Sequence of chain 1.J:
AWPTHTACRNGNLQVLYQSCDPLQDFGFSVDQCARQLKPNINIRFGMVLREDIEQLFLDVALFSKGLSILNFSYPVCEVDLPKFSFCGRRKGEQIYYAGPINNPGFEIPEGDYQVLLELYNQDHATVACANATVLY

Sequence of chain 1.E:
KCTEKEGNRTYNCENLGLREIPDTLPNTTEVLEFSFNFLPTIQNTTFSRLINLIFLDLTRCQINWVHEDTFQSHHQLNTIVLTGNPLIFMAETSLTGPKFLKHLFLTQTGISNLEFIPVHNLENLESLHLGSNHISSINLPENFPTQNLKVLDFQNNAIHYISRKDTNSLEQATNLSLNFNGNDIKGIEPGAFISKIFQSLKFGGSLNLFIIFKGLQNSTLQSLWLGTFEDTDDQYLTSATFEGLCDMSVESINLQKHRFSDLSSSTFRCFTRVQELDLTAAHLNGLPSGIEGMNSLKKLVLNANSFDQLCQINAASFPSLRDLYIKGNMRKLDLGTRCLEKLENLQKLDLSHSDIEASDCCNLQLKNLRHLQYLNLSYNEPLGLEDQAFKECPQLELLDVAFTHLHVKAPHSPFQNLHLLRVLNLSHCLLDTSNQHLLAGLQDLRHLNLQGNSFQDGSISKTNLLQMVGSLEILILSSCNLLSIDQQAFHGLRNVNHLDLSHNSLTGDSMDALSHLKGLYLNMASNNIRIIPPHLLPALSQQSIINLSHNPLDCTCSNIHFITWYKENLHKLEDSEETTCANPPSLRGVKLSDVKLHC

A small-molecule ligand and the protein it binds are described below.
Small molecule (SMILES): CC(=O)N[C@H]1[C@H](O[C@H]2[C@H](O)[C@@H](NC(C)=O)CO[C@@H]2CO)O[C@H](CO)[C@@H](O[C@@H]2O[C@H](CO[C@H]3O[C@H](CO[C@H]4O[C@H](CO)[C@@H](O)[C@H](O)[C@@H]4O[C@H]4O[C@H](CO)[C@@H](O)[C@H](O)[C@@H]4O)[C@@H](O)[C@H](O[C@H]4O[C@H](CO)[C@@H](O)[C@H](O)[C@@H]4O)[C@@H]3O)[C@@H](O)[C@H](O[C@H]3O[C@H](CO)[C@@H](O)[C@H](O)[C@@H]3O)[C@@H]2O)[C@@H]1O

Binding-site contacts:
Ligand atom O6 contacts residue GLY333 of chain 1.E at 3.2 Å.
Ligand atom O6 contacts residue NAG1 of chain 1.Y at 2.8 Å (h-bond).
Ligand atom O4 contacts residue GLN125 of chain 1.J at 2.7 Å (h-bond).
Ligand atom C3 contacts residue SER76 of chain 1.J at 3.2 Å.
Ligand atom C5 contacts residue SER383 of chain 1.E at 3.1 Å.
Ligand atom N2 contacts residue ASN381 of chain 1.E at 3.0 Å (h-bond).
Ligand atom C3 contacts residue ASP126 of chain 1.J at 3.0 Å.
Ligand atom O3 contacts residue SER76 of chain 1.J at 2.5 Å (h-bond).
Ligand atom O4 contacts residue TYR123 of chain 1.J at 3.4 Å (h-bond).
Ligand atom O7 contacts residue HIS358 of chain 1.E at 3.0 Å (h-bond).
Ligand atom O6 contacts residue HIS358 of chain 1.E at 3.2 Å (h-bond).
Ligand atom C6 contacts residue SER383 of chain 1.E at 3.2 Å.
Ligand atom O5 contacts residue ASN381 of chain 1.E at 2.3 Å (h-bond).
Ligand atom O7 contacts residue NAG2 of chain 1.Y at 3.1 Å (h-bond).
Ligand atom C8 contacts residue NAG2 of chain 1.Y at 3.5 Å.
Ligand atom C6 contacts residue NAG1 of chain 1.Y at 3.4 Å.
Ligand atom C2 contacts residue PRO78 of chain 1.J at 3.5 Å (hydrophobic).
Ligand atom N2 contacts residue ASP405 of chain 1.E at 3.0 Å (salt-bridge).
Ligand atom O5 contacts residue SER357 of chain 1.E at 3.4 Å (h-bond).
Ligand atom C3 contacts residue ASP62 of chain 1.J at 3.5 Å.
Ligand atom O3 contacts residue GLU81 of chain 1.J at 2.7 Å (salt-bridge).
Ligand atom O6 contacts residue SER357 of chain 1.E at 3.2 Å (h-bond).
Ligand atom O4 contacts residue ASP62 of chain 1.J at 2.5 Å (salt-bridge).
Ligand atom O3 contacts residue GLN125 of chain 1.J at 3.1 Å (h-bond).
Ligand atom O2 contacts residue TYR123 of chain 1.J at 2.9 Å (h-bond).
Ligand atom O5 contacts residue HIS358 of chain 1.E at 3.2 Å.
Ligand atom O7 contacts residue TYR379 of chain 1.E at 3.4 Å (h-bond).
Ligand atom O4 contacts residue HIS127 of chain 1.J at 3.1 Å.
Ligand atom C1 contacts residue ASN381 of chain 1.E at 1.4 Å.
Ligand atom O3 contacts residue NAG1 of chain 1.Y at 3.1 Å (h-bond).
Ligand atom O3 contacts residue NAG2 of chain 1.Y at 2.4 Å (h-bond).
Ligand atom O4 contacts residue GLY333 of chain 1.E at 3.4 Å.
Ligand atom O5 contacts residue SER383 of chain 1.E at 3.3 Å (h-bond).
Ligand atom C1 contacts residue ASP405 of chain 1.E at 3.4 Å.
Ligand atom C2 contacts residue ASN381 of chain 1.E at 2.6 Å.
Ligand atom C6 contacts residue SER357 of chain 1.E at 3.3 Å.
Ligand atom O3 contacts residue ASP62 of chain 1.J at 3.4 Å (salt-bridge).
Ligand atom C8 contacts residue NAG1 of chain 1.Y at 3.3 Å.
Ligand atom O6 contacts residue HIS127 of chain 1.J at 3.4 Å (h-bond).
Ligand atom O3 contacts residue ASP126 of chain 1.J at 3.1 Å (salt-bridge).